Sequence of chain 1.B:
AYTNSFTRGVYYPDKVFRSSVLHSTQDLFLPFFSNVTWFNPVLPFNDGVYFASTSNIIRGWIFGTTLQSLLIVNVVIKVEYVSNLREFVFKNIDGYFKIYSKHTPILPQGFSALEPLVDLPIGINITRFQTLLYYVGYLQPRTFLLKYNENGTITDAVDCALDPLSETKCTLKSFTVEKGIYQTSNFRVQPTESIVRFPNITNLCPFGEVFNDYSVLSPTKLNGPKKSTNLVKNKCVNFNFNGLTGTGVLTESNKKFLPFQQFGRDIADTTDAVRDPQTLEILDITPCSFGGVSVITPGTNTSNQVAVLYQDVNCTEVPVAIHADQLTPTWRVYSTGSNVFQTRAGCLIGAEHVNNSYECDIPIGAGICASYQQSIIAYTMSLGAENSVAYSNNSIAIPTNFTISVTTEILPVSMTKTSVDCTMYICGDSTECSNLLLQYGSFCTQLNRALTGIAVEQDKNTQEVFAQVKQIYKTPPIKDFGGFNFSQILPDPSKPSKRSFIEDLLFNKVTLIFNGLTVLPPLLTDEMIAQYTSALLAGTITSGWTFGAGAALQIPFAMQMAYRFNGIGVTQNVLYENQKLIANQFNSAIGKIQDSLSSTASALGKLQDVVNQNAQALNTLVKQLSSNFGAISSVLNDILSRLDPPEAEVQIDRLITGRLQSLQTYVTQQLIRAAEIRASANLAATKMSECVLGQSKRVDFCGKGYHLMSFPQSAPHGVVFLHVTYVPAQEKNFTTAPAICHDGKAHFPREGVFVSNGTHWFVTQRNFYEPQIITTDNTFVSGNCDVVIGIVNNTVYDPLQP

Binding-site contacts:
Ligand atom N2 contacts residue ASN80 of chain 1.B at 3.0 Å (h-bond).
Ligand atom C2 contacts residue ASN80 of chain 1.B at 2.5 Å.
Ligand atom C3 contacts residue ASN80 of chain 1.B at 3.9 Å.
Ligand atom C4 contacts residue ASN80 of chain 1.B at 4.2 Å.
Ligand atom C1 contacts residue ASN80 of chain 1.B at 1.4 Å.
Ligand atom O6 contacts residue ASN80 of chain 1.B at 3.9 Å.
Ligand atom O5 contacts residue ASN80 of chain 1.B at 2.4 Å (h-bond).
Ligand atom C7 contacts residue ASN80 of chain 1.B at 3.8 Å.
Ligand atom C5 contacts residue ASN80 of chain 1.B at 3.7 Å.
Ligand atom C8 contacts residue ASN80 of chain 1.B at 4.2 Å.

The protein below binds the small molecule below.
Small molecule (SMILES): CC(=O)N[C@@H]1[C@@H](O)[C@H](O)[C@@H](CO)O[C@H]1O